This protein binds this small molecule.
Small molecule (SMILES): CC(=O)N[C@@H]1[C@@H](O)[C@H](O)[C@@H](CO)O[C@H]1O

Sequence of chain 2.A:
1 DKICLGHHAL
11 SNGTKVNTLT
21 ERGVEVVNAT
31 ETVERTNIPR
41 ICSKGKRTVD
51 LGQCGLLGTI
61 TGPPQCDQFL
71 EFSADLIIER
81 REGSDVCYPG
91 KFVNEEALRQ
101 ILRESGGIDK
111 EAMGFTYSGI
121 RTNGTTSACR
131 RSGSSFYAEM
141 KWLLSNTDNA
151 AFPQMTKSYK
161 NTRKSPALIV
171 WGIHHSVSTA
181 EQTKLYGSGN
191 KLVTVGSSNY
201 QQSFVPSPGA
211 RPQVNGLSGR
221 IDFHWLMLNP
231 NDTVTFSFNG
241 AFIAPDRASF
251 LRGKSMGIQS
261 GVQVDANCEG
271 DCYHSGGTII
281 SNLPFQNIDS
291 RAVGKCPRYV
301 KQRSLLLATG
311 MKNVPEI

Binding-site contacts:
Ligand atom O7 contacts residue ASN231 of chain 2.A at 3.4 Å (h-bond).
Ligand atom C5 contacts residue ASN231 of chain 2.A at 3.6 Å.
Ligand atom C2 contacts residue ASN231 of chain 2.A at 2.6 Å.
Ligand atom C4 contacts residue ASN231 of chain 2.A at 4.3 Å.
Ligand atom C1 contacts residue ASN231 of chain 2.A at 1.4 Å.
Ligand atom C7 contacts residue ASN231 of chain 2.A at 3.4 Å.
Ligand atom N2 contacts residue ASN231 of chain 2.A at 3.0 Å (h-bond).
Ligand atom C3 contacts residue ASN231 of chain 2.A at 3.9 Å.
Ligand atom O5 contacts residue ASN231 of chain 2.A at 2.4 Å (h-bond).